Sequence of chain 1.A:
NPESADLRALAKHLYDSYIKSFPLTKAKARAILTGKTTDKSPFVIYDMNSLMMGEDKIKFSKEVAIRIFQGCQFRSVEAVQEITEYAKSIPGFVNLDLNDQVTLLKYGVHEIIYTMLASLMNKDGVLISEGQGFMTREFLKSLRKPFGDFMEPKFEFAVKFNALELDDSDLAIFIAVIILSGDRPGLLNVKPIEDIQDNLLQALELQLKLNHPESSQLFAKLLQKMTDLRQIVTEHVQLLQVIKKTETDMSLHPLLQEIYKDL

A protein and the small-molecule ligand that binds it are described below.
Small molecule (SMILES): CCCOc1ccc(C[C@@H](Cc2ccccc2)C(=O)O)cc1CNC(=O)c1ccc(-c2ncccn2)cc1

Binding-site contacts:
Ligand atom C9 contacts residue CYS95 of chain 1.A at 3.5 Å (hydrophobic).
Ligand atom C11 contacts residue CYS95 of chain 1.A at 3.3 Å (hydrophobic).
Ligand atom C15 contacts residue ARG98 of chain 1.A at 3.3 Å.
Ligand atom N99 contacts residue ARG98 of chain 1.A at 3.5 Å.
Ligand atom C7 contacts residue CYS95 of chain 1.A at 3.7 Å (hydrophobic).
Ligand atom C55 contacts residue CYS95 of chain 1.A at 3.5 Å (hydrophobic).
Ligand atom C1 contacts residue HIS133 of chain 1.A at 3.3 Å.
Ligand atom C97 contacts residue ARG98 of chain 1.A at 3.6 Å.
Ligand atom C51 contacts residue LEU279 of chain 1.A at 3.5 Å (hydrophobic).
Ligand atom C52 contacts residue HIS259 of chain 1.A at 3.7 Å.
Ligand atom C6 contacts residue CYS95 of chain 1.A at 3.5 Å (hydrophobic).
Ligand atom C54 contacts residue PHE92 of chain 1.A at 2.8 Å (hydrophobic).
Ligand atom C54 contacts residue GLN96 of chain 1.A at 3.5 Å.
Ligand atom O2 contacts residue SER99 of chain 1.A at 2.5 Å (h-bond).
Ligand atom C5 contacts residue SER99 of chain 1.A at 3.5 Å.
Ligand atom C10 contacts residue MET174 of chain 1.A at 3.2 Å (hydrophobic).
Ligand atom O1 contacts residue TYR283 of chain 1.A at 2.7 Å (h-bond).
Ligand atom C3 contacts residue CYS95 of chain 1.A at 3.3 Å (hydrophobic).
Ligand atom O2 contacts residue TYR283 of chain 1.A at 2.9 Å (h-bond).
Ligand atom C10 contacts residue CYS95 of chain 1.A at 3.3 Å (hydrophobic).
Ligand atom C51 contacts residue TYR283 of chain 1.A at 3.0 Å (hydrophobic).
Ligand atom C3 contacts residue SER99 of chain 1.A at 3.6 Å.
Ligand atom C1 contacts residue SER99 of chain 1.A at 3.3 Å.
Ligand atom C1 contacts residue TYR283 of chain 1.A at 3.1 Å (hydrophobic).
Ligand atom O1 contacts residue HIS259 of chain 1.A at 3.1 Å (h-bond).
Ligand atom C12 contacts residue MET174 of chain 1.A at 3.2 Å (hydrophobic).
Ligand atom O1 contacts residue TYR137 of chain 1.A at 2.6 Å (h-bond).
Ligand atom O2 contacts residue HIS133 of chain 1.A at 2.8 Å (h-bond).
Ligand atom N81 contacts residue PHE74 of chain 1.A at 3.4 Å.
Ligand atom C17 contacts residue GLY94 of chain 1.A at 3.6 Å.
Ligand atom N83 contacts residue MET158 of chain 1.A at 3.6 Å.
Ligand atom C53 contacts residue PHE92 of chain 1.A at 3.3 Å (hydrophobic).
Ligand atom C53 contacts residue GLN96 of chain 1.A at 3.7 Å.
Ligand atom O1 contacts residue HIS133 of chain 1.A at 2.9 Å.
Ligand atom C52 contacts residue TYR283 of chain 1.A at 3.2 Å (hydrophobic).
Ligand atom C53 contacts residue LEU263 of chain 1.A at 3.4 Å (hydrophobic).
Ligand atom C2 contacts residue TYR137 of chain 1.A at 3.6 Å (hydrophobic).
Ligand atom O99 contacts residue ARG98 of chain 1.A at 3.4 Å.
Ligand atom C51 contacts residue HIS259 of chain 1.A at 3.5 Å.
Ligand atom C1 contacts residue TYR137 of chain 1.A at 3.4 Å (hydrophobic).